This protein binds this small molecule.
Small molecule (SMILES): O=C(O)c1cc(O)c2ccccc2n1

Sequence of chain 1.B:
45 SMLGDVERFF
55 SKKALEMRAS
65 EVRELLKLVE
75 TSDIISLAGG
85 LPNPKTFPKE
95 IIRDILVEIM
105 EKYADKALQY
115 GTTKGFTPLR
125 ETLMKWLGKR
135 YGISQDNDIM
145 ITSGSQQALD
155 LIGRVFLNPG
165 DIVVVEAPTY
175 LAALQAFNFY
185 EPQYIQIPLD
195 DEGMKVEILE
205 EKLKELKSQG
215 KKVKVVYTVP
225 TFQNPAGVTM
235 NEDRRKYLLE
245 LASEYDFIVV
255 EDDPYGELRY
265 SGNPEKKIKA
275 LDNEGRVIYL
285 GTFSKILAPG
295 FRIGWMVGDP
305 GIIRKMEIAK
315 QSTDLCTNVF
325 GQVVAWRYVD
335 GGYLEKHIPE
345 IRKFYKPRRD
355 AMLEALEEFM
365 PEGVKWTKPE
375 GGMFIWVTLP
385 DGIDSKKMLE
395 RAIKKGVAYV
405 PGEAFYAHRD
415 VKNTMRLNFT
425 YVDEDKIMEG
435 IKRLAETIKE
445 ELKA

Binding-site contacts:
Ligand atom C2 contacts residue ALA408 of chain 1.B at 3.9 Å (hydrophobic).
Ligand atom C3 contacts residue VAL66 of chain 1.B at 3.6 Å (hydrophobic).
Ligand atom C1 contacts residue ALA408 of chain 1.B at 3.6 Å (hydrophobic).
Ligand atom C10 contacts residue GLN179 of chain 1.B at 3.6 Å.
Ligand atom C1 contacts residue VAL66 of chain 1.B at 3.6 Å (hydrophobic).
Ligand atom O3 contacts residue ARG67 of chain 1.B at 3.2 Å.
Ligand atom C8 contacts residue ALA408 of chain 1.B at 3.6 Å (hydrophobic).
Ligand atom O1 contacts residue LEU175 of chain 1.B at 4.0 Å.
Ligand atom O2 contacts residue GLN179 of chain 1.B at 3.0 Å (h-bond).
Ligand atom C8 contacts residue VAL66 of chain 1.B at 3.2 Å (hydrophobic).
Ligand atom N contacts residue SER64 of chain 1.B at 2.9 Å (h-bond).
Ligand atom C3 contacts residue VAL404 of chain 1.B at 4.1 Å (hydrophobic).
Ligand atom C6 contacts residue LEU175 of chain 1.B at 3.2 Å (hydrophobic).
Ligand atom C3 contacts residue LEU175 of chain 1.B at 3.5 Å (hydrophobic).
Ligand atom C1 contacts residue LEU175 of chain 1.B at 4.2 Å (hydrophobic).
Ligand atom O3 contacts residue LEU175 of chain 1.B at 3.9 Å.
Ligand atom C9 contacts residue VAL66 of chain 1.B at 3.9 Å (hydrophobic).
Ligand atom O2 contacts residue SER64 of chain 1.B at 4.1 Å.
Ligand atom C4 contacts residue VAL66 of chain 1.B at 3.2 Å (hydrophobic).
Ligand atom C2 contacts residue SER64 of chain 1.B at 2.7 Å.
Ligand atom C4 contacts residue ALA408 of chain 1.B at 3.5 Å (hydrophobic).
Ligand atom C5 contacts residue ARG413 of chain 1.B at 4.0 Å.
Ligand atom O1 contacts residue VAL404 of chain 1.B at 2.8 Å.
Ligand atom C1 contacts residue SER64 of chain 1.B at 3.7 Å.
Ligand atom O2 contacts residue ARG67 of chain 1.B at 3.1 Å.
Ligand atom C6 contacts residue ARG67 of chain 1.B at 3.9 Å.
Ligand atom N contacts residue LEU175 of chain 1.B at 4.0 Å.
Ligand atom C7 contacts residue LEU175 of chain 1.B at 3.4 Å (hydrophobic).
Ligand atom N contacts residue ARG67 of chain 1.B at 4.0 Å.
Ligand atom C9 contacts residue ARG413 of chain 1.B at 3.0 Å.
Ligand atom C9 contacts residue ALA408 of chain 1.B at 3.9 Å (hydrophobic).
Ligand atom C5 contacts residue ALA408 of chain 1.B at 4.0 Å (hydrophobic).
Ligand atom C10 contacts residue LEU175 of chain 1.B at 3.9 Å (hydrophobic).
Ligand atom C10 contacts residue ARG67 of chain 1.B at 3.2 Å.
Ligand atom C8 contacts residue ARG413 of chain 1.B at 3.2 Å.
Ligand atom O1 contacts residue VAL66 of chain 1.B at 3.4 Å.
Ligand atom C9 contacts residue SER64 of chain 1.B at 3.5 Å.
Ligand atom C7 contacts residue ARG67 of chain 1.B at 3.6 Å.
Ligand atom C7 contacts residue SER64 of chain 1.B at 3.8 Å.
Ligand atom C5 contacts residue SER64 of chain 1.B at 2.6 Å.